Binding-site contacts:
Ligand atom C3 contacts residue ASN78 of chain 5.E at 4.0 Å.
Ligand atom C6 contacts residue ALA69 of chain 5.E at 4.1 Å (hydrophobic).
Ligand atom C4 contacts residue ASN78 of chain 5.E at 4.2 Å.
Ligand atom C2 contacts residue ASN78 of chain 5.E at 2.7 Å.
Ligand atom C5 contacts residue SER80 of chain 5.E at 4.0 Å.
Ligand atom O6 contacts residue ALA69 of chain 5.E at 4.0 Å.
Ligand atom O7 contacts residue ASN78 of chain 5.E at 4.0 Å.
Ligand atom N2 contacts residue ASN78 of chain 5.E at 3.2 Å (h-bond).
Ligand atom C1 contacts residue ALA69 of chain 5.E at 4.3 Å (hydrophobic).
Ligand atom C5 contacts residue ASN78 of chain 5.E at 3.5 Å.
Ligand atom C5 contacts residue ALA69 of chain 5.E at 4.4 Å (hydrophobic).
Ligand atom O5 contacts residue ASN78 of chain 5.E at 2.2 Å (h-bond).
Ligand atom O5 contacts residue SER80 of chain 5.E at 4.1 Å.
Ligand atom C5 contacts residue VAL68 of chain 5.E at 4.4 Å (hydrophobic).
Ligand atom C6 contacts residue ASN78 of chain 5.E at 4.5 Å.
Ligand atom C7 contacts residue TYR23 of chain 5.E at 4.0 Å (hydrophobic).
Ligand atom O5 contacts residue ALA69 of chain 5.E at 3.5 Å.
Ligand atom C8 contacts residue TYR23 of chain 5.E at 3.3 Å (hydrophobic).
Ligand atom C1 contacts residue ASN78 of chain 5.E at 1.4 Å.
Ligand atom C6 contacts residue VAL68 of chain 5.E at 3.1 Å (hydrophobic).
Ligand atom C1 contacts residue SER80 of chain 5.E at 3.8 Å.
Ligand atom O6 contacts residue VAL68 of chain 5.E at 3.8 Å.
Ligand atom O7 contacts residue TYR23 of chain 5.E at 4.2 Å.
Ligand atom C7 contacts residue ASN78 of chain 5.E at 3.9 Å.

Sequence of chain 5.E:
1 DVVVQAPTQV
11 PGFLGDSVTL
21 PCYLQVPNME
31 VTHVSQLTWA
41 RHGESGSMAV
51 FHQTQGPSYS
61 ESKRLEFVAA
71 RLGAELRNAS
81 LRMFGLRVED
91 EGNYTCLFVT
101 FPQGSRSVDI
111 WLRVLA

This small molecule binds to this protein.
Small molecule (SMILES): CC(=O)N[C@H]1[C@H](O[C@H]2[C@H](O)[C@@H](NC(C)=O)CO[C@@H]2CO)O[C@H](CO)[C@@H](O[C@@H]2O[C@H](CO)[C@@H](O)[C@H](O)[C@@H]2O)[C@@H]1O